Sequence of chain 1.A:
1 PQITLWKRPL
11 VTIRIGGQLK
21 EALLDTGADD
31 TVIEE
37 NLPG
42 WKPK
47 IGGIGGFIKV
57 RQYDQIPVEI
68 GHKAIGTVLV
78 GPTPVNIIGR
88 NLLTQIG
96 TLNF

Binding-site contacts:
Ligand atom O5 contacts residue GLY48 of chain 1.A at 3.0 Å (h-bond).
Ligand atom CG3 contacts residue GLY27 of chain 1.A at 3.6 Å.
Ligand atom OE1 contacts residue ASP29 of chain 1.A at 3.0 Å (salt-bridge).
Ligand atom CA4 contacts residue GLY48 of chain 1.A at 3.4 Å.
Ligand atom CB4 contacts residue ILE84 of chain 1.A at 3.9 Å (hydrophobic).
Ligand atom NE2 contacts residue ASP30 of chain 1.A at 2.8 Å (salt-bridge).
Ligand atom O2 contacts residue ILE50 of chain 1.A at 3.7 Å.
Ligand atom CD3 contacts residue ASP30 of chain 1.A at 3.6 Å.
Ligand atom CB4 contacts residue ALA28 of chain 1.A at 3.8 Å (hydrophobic).
Ligand atom CA5 contacts residue GLY48 of chain 1.A at 3.8 Å.
Ligand atom O4 contacts residue ASP29 of chain 1.A at 3.0 Å (salt-bridge).
Ligand atom N5 contacts residue GLY48 of chain 1.A at 2.9 Å (h-bond).
Ligand atom C4 contacts residue GLY27 of chain 1.A at 3.6 Å.
Ligand atom O5 contacts residue ILE47 of chain 1.A at 3.6 Å.
Ligand atom CE1 contacts residue ILE50 of chain 1.A at 3.8 Å (hydrophobic).
Ligand atom C5 contacts residue GLY48 of chain 1.A at 3.6 Å.
Ligand atom N6 contacts residue ASP29 of chain 1.A at 3.0 Å (salt-bridge).
Ligand atom O4 contacts residue GLY27 of chain 1.A at 3.3 Å (h-bond).
Ligand atom CG4 contacts residue GLY48 of chain 1.A at 3.8 Å.
Ligand atom O3 contacts residue GLY49 of chain 1.A at 3.7 Å.
Ligand atom C6 contacts residue ASP29 of chain 1.A at 3.7 Å.
Ligand atom OE1 contacts residue ASP30 of chain 1.A at 2.8 Å (salt-bridge).
Ligand atom C3 contacts residue ASP25 of chain 1.A at 3.2 Å.
Ligand atom CA4 contacts residue GLY27 of chain 1.A at 4.0 Å.
Ligand atom N4 contacts residue ALA28 of chain 1.A at 3.9 Å.
Ligand atom C5 contacts residue GLY27 of chain 1.A at 4.0 Å.
Ligand atom CA2 contacts residue ASP25 of chain 1.A at 3.9 Å.
Ligand atom OE1 contacts residue ALA28 of chain 1.A at 3.6 Å.
Ligand atom N4 contacts residue GLY27 of chain 1.A at 2.9 Å (h-bond).
Ligand atom CA3 contacts residue GLY27 of chain 1.A at 3.4 Å.
Ligand atom CE contacts residue PRO81 of chain 1.A at 4.0 Å (hydrophobic).
Ligand atom N6 contacts residue ASP30 of chain 1.A at 3.4 Å (salt-bridge).
Ligand atom NE2 contacts residue ILE47 of chain 1.A at 3.6 Å.
Ligand atom CA5 contacts residue ASP29 of chain 1.A at 3.4 Å.
Ligand atom O4 contacts residue ALA28 of chain 1.A at 3.4 Å.
Ligand atom CB3 contacts residue GLY27 of chain 1.A at 3.9 Å.
Ligand atom CE1 contacts residue GLY49 of chain 1.A at 3.9 Å.
Ligand atom O contacts residue VAL82 of chain 1.A at 3.6 Å.
Ligand atom CB2 contacts residue ILE84 of chain 1.A at 4.0 Å (hydrophobic).
Ligand atom CB2 contacts residue ASP25 of chain 1.A at 3.4 Å.

This small molecule binds to this protein.
Small molecule (SMILES): CCCC[C@@H](CN[C@@H](CCCC)C(=O)N[C@@H](CCC(N)=O)C(=O)N[C@@H](CCCNC(N)=[NH2+])C(N)=O)NC(=O)[C@@H](NC(=O)[C@@H](NC(C)=O)[C@@H](C)O)[C@@H](C)CC